Binding-site contacts:
Ligand atom O3 contacts residue ASN33 of chain 1.A at 4.1 Å.
Ligand atom O4 contacts residue THR4 of chain 1.A at 4.4 Å.
Ligand atom O3 contacts residue THR23 of chain 1.A at 4.0 Å.
Ligand atom O3 contacts residue GLN31 of chain 1.A at 4.0 Å.
Ligand atom C3 contacts residue GLY3 of chain 1.A at 3.8 Å.
Ligand atom C1 contacts residue ASN33 of chain 1.A at 4.3 Å.
Ligand atom O4 contacts residue SER5 of chain 1.A at 3.5 Å (h-bond).
Ligand atom C3 contacts residue ASN33 of chain 1.A at 4.1 Å.
Ligand atom C4 contacts residue SER5 of chain 1.A at 4.1 Å.
Ligand atom O2 contacts residue THR2 of chain 1.A at 4.3 Å.
Ligand atom C5 contacts residue ASN33 of chain 1.A at 4.1 Å.
Ligand atom O2 contacts residue GLN31 of chain 1.A at 3.7 Å.
Ligand atom O3 contacts residue THR2 of chain 1.A at 3.5 Å.
Ligand atom O4 contacts residue GLY3 of chain 1.A at 2.7 Å (h-bond).
Ligand atom C3 contacts residue ILE1 of chain 1.A at 4.3 Å (hydrophobic).
Ligand atom C3 contacts residue GLN31 of chain 1.A at 4.5 Å.
Ligand atom C2 contacts residue ASN33 of chain 1.A at 3.6 Å.
Ligand atom C4 contacts residue GLY3 of chain 1.A at 3.7 Å.
Ligand atom O5 contacts residue ASN33 of chain 1.A at 4.2 Å.
Ligand atom O3 contacts residue GLY3 of chain 1.A at 2.9 Å (h-bond).
Ligand atom O2 contacts residue ASN33 of chain 1.A at 4.3 Å.
Ligand atom C2 contacts residue GLN31 of chain 1.A at 3.8 Å.
Ligand atom O3 contacts residue ILE1 of chain 1.A at 3.3 Å (h-bond).
Ligand atom C2 contacts residue ILE1 of chain 1.A at 4.1 Å (hydrophobic).
Ligand atom O4 contacts residue ASN33 of chain 1.A at 3.7 Å.
Ligand atom O1 contacts residue ASN33 of chain 1.A at 4.3 Å.
Ligand atom O2 contacts residue ILE1 of chain 1.A at 3.3 Å (h-bond).
Ligand atom C4 contacts residue ASN33 of chain 1.A at 3.3 Å.

The protein below binds the small molecule below.
Small molecule (SMILES): O[C@@H]1[C@@H](O)[C@H](O)OC[C@H]1O

Sequence of chain 1.A:
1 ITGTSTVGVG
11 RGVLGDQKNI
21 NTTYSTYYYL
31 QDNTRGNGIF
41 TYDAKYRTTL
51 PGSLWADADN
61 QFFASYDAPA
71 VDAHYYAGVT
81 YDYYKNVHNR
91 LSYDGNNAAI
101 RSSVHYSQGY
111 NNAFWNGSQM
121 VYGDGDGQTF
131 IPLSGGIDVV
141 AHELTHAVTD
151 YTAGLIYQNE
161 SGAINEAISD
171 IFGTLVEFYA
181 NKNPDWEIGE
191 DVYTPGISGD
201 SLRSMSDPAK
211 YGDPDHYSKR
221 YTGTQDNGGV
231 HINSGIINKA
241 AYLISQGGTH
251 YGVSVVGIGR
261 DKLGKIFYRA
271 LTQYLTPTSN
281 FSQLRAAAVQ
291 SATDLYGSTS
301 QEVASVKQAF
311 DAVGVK